This small molecule binds to this protein.
Small molecule (SMILES): OC[C@H]1O[C@H](O[C@H]2[C@H](O)[C@@H](O)[C@@H](O)O[C@@H]2CO)[C@H](O)[C@@H](O)[C@@H]1O

Binding-site contacts:
Ligand atom C1 contacts residue TRP232 of chain 1.C at 3.9 Å (hydrophobic).
Ligand atom C6 contacts residue TRP342 of chain 1.C at 3.8 Å (hydrophobic).
Ligand atom C2 contacts residue GLU113 of chain 1.C at 3.4 Å.
Ligand atom C6 contacts residue TYR157 of chain 1.C at 3.7 Å (hydrophobic).
Ligand atom O1 contacts residue LYS17 of chain 1.C at 2.8 Å (salt-bridge).
Ligand atom O6 contacts residue GLU155 of chain 1.C at 2.6 Å (salt-bridge).
Ligand atom C2 contacts residue ASP67 of chain 1.C at 3.3 Å.
Ligand atom O3 contacts residue GLU113 of chain 1.C at 3.8 Å.
Ligand atom O1 contacts residue ASN14 of chain 1.C at 3.4 Å (h-bond).
Ligand atom O3 contacts residue ALA65 of chain 1.C at 3.3 Å.
Ligand atom C6 contacts residue ARG346 of chain 1.C at 3.8 Å.
Ligand atom O2 contacts residue ASP67 of chain 1.C at 2.7 Å (salt-bridge).
Ligand atom C4 contacts residue TYR157 of chain 1.C at 3.9 Å (hydrophobic).
Ligand atom O3 contacts residue ARG68 of chain 1.C at 2.9 Å (salt-bridge).
Ligand atom C2 contacts residue LYS17 of chain 1.C at 3.8 Å.
Ligand atom C3 contacts residue ASP67 of chain 1.C at 3.5 Å.
Ligand atom C1 contacts residue TYR157 of chain 1.C at 3.5 Å (hydrophobic).
Ligand atom O3 contacts residue TRP64 of chain 1.C at 3.7 Å.
Ligand atom C6 contacts residue PRO156 of chain 1.C at 3.6 Å (hydrophobic).
Ligand atom C3 contacts residue TRP64 of chain 1.C at 3.7 Å (hydrophobic).
Ligand atom O2 contacts residue ALA65 of chain 1.C at 3.6 Å.
Ligand atom O3 contacts residue TRP342 of chain 1.C at 3.6 Å.
Ligand atom C4 contacts residue TRP342 of chain 1.C at 3.6 Å (hydrophobic).
Ligand atom O3 contacts residue ASP67 of chain 1.C at 2.5 Å (salt-bridge).
Ligand atom C4 contacts residue ARG68 of chain 1.C at 3.8 Å.
Ligand atom C1 contacts residue ASP16 of chain 1.C at 3.7 Å.
Ligand atom O1 contacts residue ASP16 of chain 1.C at 3.0 Å (salt-bridge).
Ligand atom O2 contacts residue LYS17 of chain 1.C at 3.0 Å (salt-bridge).
Ligand atom C3 contacts residue TRP342 of chain 1.C at 3.9 Å (hydrophobic).
Ligand atom O4 contacts residue ARG346 of chain 1.C at 3.4 Å (salt-bridge).
Ligand atom O4 contacts residue ARG68 of chain 1.C at 2.9 Å (salt-bridge).
Ligand atom O2 contacts residue TRP64 of chain 1.C at 3.2 Å (h-bond).
Ligand atom O2 contacts residue GLU113 of chain 1.C at 2.8 Å (salt-bridge).
Ligand atom C1 contacts residue LYS17 of chain 1.C at 3.4 Å.
Ligand atom C2 contacts residue TRP342 of chain 1.C at 3.9 Å (hydrophobic).
Ligand atom O6 contacts residue PRO156 of chain 1.C at 3.3 Å.
Ligand atom O2 contacts residue MET332 of chain 1.C at 4.0 Å.
Ligand atom O6 contacts residue TYR157 of chain 1.C at 3.3 Å (h-bond).
Ligand atom C6 contacts residue GLU155 of chain 1.C at 3.4 Å.
Ligand atom O5 contacts residue TYR157 of chain 1.C at 3.3 Å.

Sequence of chain 1.C:
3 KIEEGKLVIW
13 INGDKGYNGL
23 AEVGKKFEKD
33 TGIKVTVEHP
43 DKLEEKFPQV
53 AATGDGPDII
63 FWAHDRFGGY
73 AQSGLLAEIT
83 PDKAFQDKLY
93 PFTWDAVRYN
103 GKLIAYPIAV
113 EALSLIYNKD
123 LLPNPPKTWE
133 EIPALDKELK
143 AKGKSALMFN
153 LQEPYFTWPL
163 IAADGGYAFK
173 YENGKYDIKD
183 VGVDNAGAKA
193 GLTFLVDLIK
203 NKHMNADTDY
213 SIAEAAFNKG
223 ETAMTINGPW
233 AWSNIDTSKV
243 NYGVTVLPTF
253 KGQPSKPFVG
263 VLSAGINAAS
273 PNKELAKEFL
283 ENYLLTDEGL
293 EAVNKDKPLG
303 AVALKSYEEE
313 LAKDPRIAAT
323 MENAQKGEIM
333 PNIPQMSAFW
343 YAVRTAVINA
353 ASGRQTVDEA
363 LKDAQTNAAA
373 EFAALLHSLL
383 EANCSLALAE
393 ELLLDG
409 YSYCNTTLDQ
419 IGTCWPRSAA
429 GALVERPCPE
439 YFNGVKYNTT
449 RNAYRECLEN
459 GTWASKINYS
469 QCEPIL